A small-molecule ligand and the protein it binds are described below.
Small molecule (SMILES): COc1ccc(N2CCN(c3cccc(C)c3)CC2)nn1

Binding-site contacts:
Ligand atom C8 contacts residue LEU103 of chain 5.A at 3.1 Å (hydrophobic).
Ligand atom C17 contacts residue ILE101 of chain 5.A at 3.8 Å (hydrophobic).
Ligand atom C3 contacts residue LEU103 of chain 5.A at 4.2 Å (hydrophobic).
Ligand atom N4 contacts residue TYR193 of chain 5.A at 3.5 Å.
Ligand atom C17 contacts residue TYR147 of chain 5.A at 4.0 Å (hydrophobic).
Ligand atom C18 contacts residue ILE125 of chain 5.A at 4.2 Å (hydrophobic).
Ligand atom C1 contacts residue TYR194 of chain 5.A at 4.2 Å (hydrophobic).
Ligand atom C20 contacts residue ILE125 of chain 5.A at 3.4 Å (hydrophobic).
Ligand atom C21 contacts residue ILE101 of chain 5.A at 4.0 Å (hydrophobic).
Ligand atom C11 contacts residue HIS241 of chain 5.A at 3.7 Å.
Ligand atom C10 contacts residue SER123 of chain 5.A at 4.2 Å.
Ligand atom C1 contacts residue TYR193 of chain 5.A at 3.8 Å (hydrophobic).
Ligand atom C1 contacts residue ASN215 of chain 5.A at 3.6 Å.
Ligand atom C10 contacts residue HIS241 of chain 5.A at 3.6 Å.
Ligand atom C7 contacts residue LEU103 of chain 5.A at 3.2 Å (hydrophobic).
Ligand atom C1 contacts residue MET195 of chain 5.A at 4.3 Å (hydrophobic).
Ligand atom C14 contacts residue MET217 of chain 5.A at 3.9 Å (hydrophobic).
Ligand atom C13 contacts residue THR102 of chain 5.A at 4.3 Å.
Ligand atom O2 contacts residue TYR193 of chain 5.A at 3.4 Å.
Ligand atom C15 contacts residue ILE101 of chain 5.A at 4.1 Å (hydrophobic).
Ligand atom C14 contacts residue LEU187 of chain 5.A at 4.3 Å (hydrophobic).
Ligand atom C3 contacts residue TYR193 of chain 5.A at 3.8 Å (hydrophobic).
Ligand atom C21 contacts residue TYR147 of chain 5.A at 2.7 Å (hydrophobic).
Ligand atom O2 contacts residue MET195 of chain 5.A at 4.4 Å.
Ligand atom C19 contacts residue ILE125 of chain 5.A at 3.2 Å (hydrophobic).
Ligand atom C18 contacts residue ILE220 of chain 5.A at 4.3 Å (hydrophobic).
Ligand atom C16 contacts residue ILE101 of chain 5.A at 3.5 Å (hydrophobic).
Ligand atom N5 contacts residue MET217 of chain 5.A at 3.3 Å (h-bond).
Ligand atom C13 contacts residue ILE101 of chain 5.A at 3.4 Å (hydrophobic).
Ligand atom C8 contacts residue PHE121 of chain 5.A at 4.3 Å (hydrophobic).
Ligand atom N5 contacts residue TYR193 of chain 5.A at 4.0 Å.
Ligand atom C14 contacts residue ILE101 of chain 5.A at 4.1 Å (hydrophobic).
Ligand atom C18 contacts residue PHE182 of chain 5.A at 4.0 Å (hydrophobic).
Ligand atom C21 contacts residue ILE220 of chain 5.A at 3.5 Å (hydrophobic).
Ligand atom C17 contacts residue ILE220 of chain 5.A at 3.9 Å (hydrophobic).
Ligand atom C6 contacts residue THR102 of chain 5.A at 4.3 Å.
Ligand atom N4 contacts residue MET217 of chain 5.A at 3.3 Å.
Ligand atom C7 contacts residue THR102 of chain 5.A at 4.2 Å.
Ligand atom C3 contacts residue PHE121 of chain 5.A at 4.4 Å (hydrophobic).
Ligand atom C16 contacts residue TYR147 of chain 5.A at 4.3 Å (hydrophobic).

Sequence of chain 5.A:
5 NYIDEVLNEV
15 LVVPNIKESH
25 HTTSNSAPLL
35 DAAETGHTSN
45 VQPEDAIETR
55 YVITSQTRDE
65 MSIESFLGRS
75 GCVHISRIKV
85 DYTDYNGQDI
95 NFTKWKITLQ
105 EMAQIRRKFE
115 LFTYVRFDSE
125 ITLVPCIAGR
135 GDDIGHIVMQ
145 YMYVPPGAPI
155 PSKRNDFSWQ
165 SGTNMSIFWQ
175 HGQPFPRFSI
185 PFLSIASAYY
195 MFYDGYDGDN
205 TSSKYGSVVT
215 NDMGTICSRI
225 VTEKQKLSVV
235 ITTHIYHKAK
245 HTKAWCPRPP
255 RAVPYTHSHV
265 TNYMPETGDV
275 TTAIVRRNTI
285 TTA